Sequence of chain 1.G:
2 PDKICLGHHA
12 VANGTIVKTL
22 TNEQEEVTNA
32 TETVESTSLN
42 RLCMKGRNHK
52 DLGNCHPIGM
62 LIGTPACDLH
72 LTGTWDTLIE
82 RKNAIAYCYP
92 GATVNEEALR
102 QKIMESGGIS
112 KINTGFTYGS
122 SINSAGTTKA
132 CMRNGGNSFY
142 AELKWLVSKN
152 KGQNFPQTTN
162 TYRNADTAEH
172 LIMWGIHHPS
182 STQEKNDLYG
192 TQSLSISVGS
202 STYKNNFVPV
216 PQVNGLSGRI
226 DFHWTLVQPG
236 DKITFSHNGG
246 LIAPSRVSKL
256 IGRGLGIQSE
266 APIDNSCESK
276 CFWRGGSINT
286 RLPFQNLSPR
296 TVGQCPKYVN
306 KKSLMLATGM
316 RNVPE

The small molecule below binds the protein below.
Small molecule (SMILES): CC(=O)N[C@@H]1[C@@H](O)[C@H](O)[C@@H](CO)O[C@H]1O

Binding-site contacts:
Ligand atom N2 contacts residue ASN30 of chain 1.G at 3.0 Å (h-bond).
Ligand atom C5 contacts residue ASN30 of chain 1.G at 3.6 Å.
Ligand atom C1 contacts residue ASN30 of chain 1.G at 1.4 Å.
Ligand atom C2 contacts residue ASN30 of chain 1.G at 2.5 Å.
Ligand atom C4 contacts residue ASN30 of chain 1.G at 4.1 Å.
Ligand atom C3 contacts residue ASN30 of chain 1.G at 3.8 Å.
Ligand atom C7 contacts residue ASN30 of chain 1.G at 3.9 Å.
Ligand atom O5 contacts residue THR313 of chain 1.G at 3.5 Å (h-bond).
Ligand atom O5 contacts residue ASN30 of chain 1.G at 2.3 Å (h-bond).
Ligand atom C1 contacts residue THR313 of chain 1.G at 4.1 Å.